This protein binds this small molecule.
Small molecule (SMILES): CC(=O)N[C@@H]1[C@@H](O)[C@H](O)[C@@H](CO)O[C@H]1O

Binding-site contacts:
Ligand atom C1 contacts residue ASN156 of chain 1.A at 4.3 Å.
Ligand atom C5 contacts residue ASN181 of chain 1.A at 3.6 Å.
Ligand atom C2 contacts residue ASN156 of chain 1.A at 3.8 Å.
Ligand atom N2 contacts residue ASN181 of chain 1.A at 2.5 Å (h-bond).
Ligand atom C8 contacts residue GLY178 of chain 1.A at 3.6 Å.
Ligand atom O7 contacts residue ALA152 of chain 1.A at 4.3 Å.
Ligand atom N2 contacts residue ASN156 of chain 1.A at 4.0 Å.
Ligand atom O5 contacts residue ASN181 of chain 1.A at 2.4 Å (h-bond).
Ligand atom N2 contacts residue GLY178 of chain 1.A at 4.3 Å.
Ligand atom C7 contacts residue ASN156 of chain 1.A at 3.9 Å.
Ligand atom C3 contacts residue ASN181 of chain 1.A at 3.5 Å.
Ligand atom C1 contacts residue ASN181 of chain 1.A at 1.4 Å.
Ligand atom C7 contacts residue ASN181 of chain 1.A at 3.5 Å.
Ligand atom O7 contacts residue ASN181 of chain 1.A at 4.0 Å.
Ligand atom C7 contacts residue GLY178 of chain 1.A at 4.0 Å.
Ligand atom C8 contacts residue ALA152 of chain 1.A at 4.5 Å (hydrophobic).
Ligand atom C2 contacts residue ASN181 of chain 1.A at 2.1 Å.
Ligand atom O7 contacts residue ASN156 of chain 1.A at 3.0 Å (h-bond).
Ligand atom C4 contacts residue ASN181 of chain 1.A at 4.1 Å.

Sequence of chain 1.A:
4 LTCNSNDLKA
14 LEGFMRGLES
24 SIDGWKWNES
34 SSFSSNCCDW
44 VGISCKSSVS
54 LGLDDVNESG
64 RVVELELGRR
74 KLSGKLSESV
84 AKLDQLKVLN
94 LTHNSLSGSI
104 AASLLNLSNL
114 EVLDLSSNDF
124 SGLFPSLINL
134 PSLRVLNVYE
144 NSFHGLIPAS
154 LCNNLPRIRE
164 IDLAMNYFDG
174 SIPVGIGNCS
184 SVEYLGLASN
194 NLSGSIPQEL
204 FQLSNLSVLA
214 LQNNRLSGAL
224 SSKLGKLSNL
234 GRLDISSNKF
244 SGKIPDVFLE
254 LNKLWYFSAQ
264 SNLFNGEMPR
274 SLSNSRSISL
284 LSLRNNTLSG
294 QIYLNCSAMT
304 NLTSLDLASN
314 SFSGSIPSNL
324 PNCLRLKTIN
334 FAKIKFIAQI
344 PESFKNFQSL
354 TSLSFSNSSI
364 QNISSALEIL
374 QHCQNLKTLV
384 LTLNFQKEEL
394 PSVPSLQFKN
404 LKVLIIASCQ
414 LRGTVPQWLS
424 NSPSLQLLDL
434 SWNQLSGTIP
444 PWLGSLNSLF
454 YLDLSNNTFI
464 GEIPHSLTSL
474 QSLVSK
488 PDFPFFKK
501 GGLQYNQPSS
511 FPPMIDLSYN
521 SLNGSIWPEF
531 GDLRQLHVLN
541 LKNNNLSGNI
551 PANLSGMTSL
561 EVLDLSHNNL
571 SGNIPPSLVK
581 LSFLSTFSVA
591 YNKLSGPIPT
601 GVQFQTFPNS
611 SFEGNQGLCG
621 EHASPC